The protein below binds the small molecule below.
Small molecule (SMILES): CC(=O)N[C@H]1[C@H](O[C@H]2[C@H](O)[C@@H](NC(C)=O)CO[C@@H]2CO)O[C@H](CO)[C@@H](O)[C@@H]1O

Sequence of chain 3.B:
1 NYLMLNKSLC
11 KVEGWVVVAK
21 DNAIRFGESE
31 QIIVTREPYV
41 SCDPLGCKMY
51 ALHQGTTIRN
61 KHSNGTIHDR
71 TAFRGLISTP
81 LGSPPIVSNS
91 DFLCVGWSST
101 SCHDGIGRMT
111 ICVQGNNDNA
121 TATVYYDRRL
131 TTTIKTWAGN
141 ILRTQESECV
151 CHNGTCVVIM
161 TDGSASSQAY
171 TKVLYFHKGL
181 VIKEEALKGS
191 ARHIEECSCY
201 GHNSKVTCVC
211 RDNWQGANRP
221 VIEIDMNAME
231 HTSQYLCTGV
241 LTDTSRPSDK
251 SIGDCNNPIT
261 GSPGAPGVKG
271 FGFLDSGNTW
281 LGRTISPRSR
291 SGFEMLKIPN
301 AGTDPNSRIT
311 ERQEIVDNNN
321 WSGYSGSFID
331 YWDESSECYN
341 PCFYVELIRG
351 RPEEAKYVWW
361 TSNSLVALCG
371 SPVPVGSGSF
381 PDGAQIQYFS

Binding-site contacts:
Ligand atom C4 contacts residue ASN153 of chain 3.B at 4.2 Å.
Ligand atom C5 contacts residue ASN153 of chain 3.B at 3.7 Å.
Ligand atom C7 contacts residue ASN227 of chain 3.B at 4.2 Å.
Ligand atom C8 contacts residue ASN227 of chain 3.B at 4.2 Å.
Ligand atom C8 contacts residue MET4 of chain 3.B at 4.5 Å (hydrophobic).
Ligand atom O5 contacts residue ASN153 of chain 3.B at 2.4 Å (h-bond).
Ligand atom C7 contacts residue ASN153 of chain 3.B at 3.5 Å.
Ligand atom O7 contacts residue ASN227 of chain 3.B at 3.8 Å.
Ligand atom O7 contacts residue ASN153 of chain 3.B at 3.8 Å.
Ligand atom C3 contacts residue ASN153 of chain 3.B at 3.7 Å.
Ligand atom C2 contacts residue ASN153 of chain 3.B at 2.3 Å.
Ligand atom N2 contacts residue ASN153 of chain 3.B at 2.7 Å (h-bond).
Ligand atom C1 contacts residue ASN153 of chain 3.B at 1.4 Å.